Sequence of chain 1.A:
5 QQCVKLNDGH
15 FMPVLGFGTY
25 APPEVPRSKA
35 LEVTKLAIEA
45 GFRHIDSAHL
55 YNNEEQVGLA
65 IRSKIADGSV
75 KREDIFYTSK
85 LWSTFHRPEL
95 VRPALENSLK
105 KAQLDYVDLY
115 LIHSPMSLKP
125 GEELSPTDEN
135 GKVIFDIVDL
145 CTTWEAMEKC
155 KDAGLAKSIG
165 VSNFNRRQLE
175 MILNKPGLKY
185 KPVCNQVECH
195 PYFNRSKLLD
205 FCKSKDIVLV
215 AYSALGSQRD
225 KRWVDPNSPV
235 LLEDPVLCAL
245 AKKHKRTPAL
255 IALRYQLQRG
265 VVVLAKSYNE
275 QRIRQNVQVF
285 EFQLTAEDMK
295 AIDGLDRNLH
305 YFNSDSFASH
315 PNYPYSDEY

Binding-site contacts:
Ligand atom O10 contacts residue PHE311 of chain 1.A at 3.2 Å.
Ligand atom C13 contacts residue HIS117 of chain 1.A at 3.5 Å.
Ligand atom O15 contacts residue PHE306 of chain 1.A at 3.6 Å.
Ligand atom C20 contacts residue PHE306 of chain 1.A at 3.6 Å (hydrophobic).
Ligand atom C9 contacts residue TYR24 of chain 1.A at 3.2 Å (hydrophobic).
Ligand atom O6 contacts residue TYR24 of chain 1.A at 3.6 Å.
Ligand atom O8 contacts residue TRP227 of chain 1.A at 3.6 Å.
Ligand atom C14 contacts residue LEU54 of chain 1.A at 3.5 Å (hydrophobic).
Ligand atom O7 contacts residue TYR55 of chain 1.A at 2.6 Å (h-bond).
Ligand atom O5 contacts residue ASP224 of chain 1.A at 3.3 Å.
Ligand atom C13 contacts residue NDP1 of chain 1.C at 3.5 Å.
Ligand atom O6 contacts residue TYR55 of chain 1.A at 2.9 Å (h-bond).
Ligand atom O13 contacts residue ASN167 of chain 1.A at 3.1 Å (h-bond).
Ligand atom O13 contacts residue TYR216 of chain 1.A at 3.4 Å (h-bond).
Ligand atom O3 contacts residue TRP227 of chain 1.A at 3.1 Å.
Ligand atom C3 contacts residue TYR24 of chain 1.A at 3.3 Å (hydrophobic).
Ligand atom C24 contacts residue PHE306 of chain 1.A at 3.6 Å (hydrophobic).
Ligand atom O6 contacts residue NDP1 of chain 1.C at 3.1 Å.
Ligand atom C13 contacts residue TYR55 of chain 1.A at 3.4 Å (hydrophobic).
Ligand atom O7 contacts residue NDP1 of chain 1.C at 2.8 Å.
Ligand atom C7 contacts residue TYR24 of chain 1.A at 3.3 Å (hydrophobic).
Ligand atom O14 contacts residue TYR216 of chain 1.A at 2.8 Å (h-bond).
Ligand atom C12 contacts residue TYR55 of chain 1.A at 3.4 Å (hydrophobic).
Ligand atom O4 contacts residue ARG226 of chain 1.A at 2.9 Å (salt-bridge).
Ligand atom C8 contacts residue TYR24 of chain 1.A at 3.2 Å (hydrophobic).
Ligand atom C27 contacts residue MET120 of chain 1.A at 3.4 Å (hydrophobic).
Ligand atom O7 contacts residue HIS117 of chain 1.A at 2.6 Å (h-bond).
Ligand atom C27 contacts residue SER308 of chain 1.A at 3.5 Å.
Ligand atom C15 contacts residue LEU54 of chain 1.A at 3.5 Å (hydrophobic).
Ligand atom C4 contacts residue TRP227 of chain 1.A at 3.1 Å (hydrophobic).
Ligand atom C9 contacts residue TRP227 of chain 1.A at 3.6 Å (hydrophobic).
Ligand atom C12 contacts residue NDP1 of chain 1.C at 3.6 Å.
Ligand atom C11 contacts residue TYR24 of chain 1.A at 3.6 Å (hydrophobic).
Ligand atom O14 contacts residue PHE306 of chain 1.A at 3.5 Å.
Ligand atom O1 contacts residue TYR24 of chain 1.A at 3.4 Å.
Ligand atom O13 contacts residue NDP1 of chain 1.C at 2.6 Å (h-bond).
Ligand atom C5 contacts residue ASP224 of chain 1.A at 3.2 Å.
Ligand atom O4 contacts residue TRP227 of chain 1.A at 2.6 Å (h-bond).
Ligand atom C6 contacts residue ASP224 of chain 1.A at 3.6 Å.
Ligand atom O5 contacts residue GLN222 of chain 1.A at 3.4 Å.

This small molecule binds to this protein.
Small molecule (SMILES): C[C@@H]1O[C@@H](OC[C@H]2O[C@@H](Oc3c(-c4ccc(O)c(O)c4)oc4cc(O)cc(O)c4c3=O)[C@H](O)[C@@H](O)[C@@H]2O)[C@H](O)[C@H](O)[C@H]1O